Sequence of chain 1.F:
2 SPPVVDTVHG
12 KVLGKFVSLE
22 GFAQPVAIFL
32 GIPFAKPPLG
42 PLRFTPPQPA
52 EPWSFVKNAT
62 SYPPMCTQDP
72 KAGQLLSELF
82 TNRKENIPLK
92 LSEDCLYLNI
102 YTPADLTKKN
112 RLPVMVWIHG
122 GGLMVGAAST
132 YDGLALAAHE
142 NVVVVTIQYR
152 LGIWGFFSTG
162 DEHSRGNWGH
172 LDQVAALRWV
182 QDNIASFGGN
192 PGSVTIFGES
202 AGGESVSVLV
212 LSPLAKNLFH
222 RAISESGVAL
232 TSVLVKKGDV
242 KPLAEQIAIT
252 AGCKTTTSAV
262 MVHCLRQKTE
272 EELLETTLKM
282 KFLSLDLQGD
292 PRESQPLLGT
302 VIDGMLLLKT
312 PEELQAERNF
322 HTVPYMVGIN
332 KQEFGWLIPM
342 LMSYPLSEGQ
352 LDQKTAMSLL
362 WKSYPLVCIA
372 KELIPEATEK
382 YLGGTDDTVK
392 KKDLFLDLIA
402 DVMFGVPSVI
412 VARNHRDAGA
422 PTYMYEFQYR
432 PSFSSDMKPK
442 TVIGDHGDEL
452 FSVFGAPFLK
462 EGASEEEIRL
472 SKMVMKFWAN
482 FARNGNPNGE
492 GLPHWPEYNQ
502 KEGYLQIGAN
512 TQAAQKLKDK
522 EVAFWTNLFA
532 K

The protein below binds the small molecule below.
Small molecule (SMILES): OC[C@H]1O[C@@](CO)(O[C@H]2O[C@H](CO)[C@@H](O)[C@H](O)[C@H]2O)[C@@H](O)[C@@H]1O

Binding-site contacts:
Ligand atom C2 contacts residue LYS393 of chain 1.F at 3.7 Å.
Ligand atom C2 contacts residue LEU347 of chain 1.F at 4.0 Å (hydrophobic).
Ligand atom O6 contacts residue TRP337 of chain 1.F at 4.3 Å.
Ligand atom C3 contacts residue LYS393 of chain 1.F at 3.8 Å.
Ligand atom C5 contacts residue SER348 of chain 1.F at 4.4 Å.
Ligand atom C1 contacts residue SER348 of chain 1.F at 3.5 Å.
Ligand atom C4 contacts residue GLY336 of chain 1.F at 3.8 Å.
Ligand atom O5 contacts residue LEU347 of chain 1.F at 3.6 Å.
Ligand atom C6 contacts residue SER348 of chain 1.F at 4.3 Å.
Ligand atom O2 contacts residue LYS393 of chain 1.F at 2.9 Å (salt-bridge).
Ligand atom O3 contacts residue PRO440 of chain 1.F at 4.2 Å.
Ligand atom O6 contacts residue MET341 of chain 1.F at 3.9 Å.
Ligand atom O2 contacts residue LEU347 of chain 1.F at 4.1 Å.
Ligand atom O5 contacts residue LEU347 of chain 1.F at 3.5 Å (h-bond).
Ligand atom O3 contacts residue LEU397 of chain 1.F at 3.5 Å.
Ligand atom O1 contacts residue SER348 of chain 1.F at 2.8 Å (h-bond).
Ligand atom C1 contacts residue LEU347 of chain 1.F at 3.7 Å (hydrophobic).
Ligand atom C1 contacts residue GLY350 of chain 1.F at 3.6 Å.
Ligand atom O1 contacts residue LEU347 of chain 1.F at 4.3 Å.
Ligand atom O5 contacts residue SER348 of chain 1.F at 3.6 Å.
Ligand atom C2 contacts residue SER348 of chain 1.F at 4.2 Å.
Ligand atom C4 contacts residue TRP337 of chain 1.F at 4.2 Å (hydrophobic).
Ligand atom O1 contacts residue GLY350 of chain 1.F at 4.2 Å.
Ligand atom O4 contacts residue TRP337 of chain 1.F at 3.3 Å.
Ligand atom C6 contacts residue MET341 of chain 1.F at 4.1 Å (hydrophobic).
Ligand atom C5 contacts residue TRP337 of chain 1.F at 3.9 Å (hydrophobic).
Ligand atom C6 contacts residue PRO340 of chain 1.F at 4.3 Å (hydrophobic).
Ligand atom O3 contacts residue LYS393 of chain 1.F at 2.8 Å (salt-bridge).
Ligand atom C2 contacts residue GLY350 of chain 1.F at 4.5 Å.
Ligand atom C1 contacts residue LEU347 of chain 1.F at 3.2 Å (hydrophobic).
Ligand atom O3 contacts residue GLY336 of chain 1.F at 3.8 Å.
Ligand atom O1 contacts residue GLU349 of chain 1.F at 4.1 Å.
Ligand atom C6 contacts residue TRP337 of chain 1.F at 3.8 Å (hydrophobic).
Ligand atom O2 contacts residue GLY350 of chain 1.F at 3.4 Å.
Ligand atom C1 contacts residue GLU349 of chain 1.F at 4.2 Å.
Ligand atom C3 contacts residue GLY336 of chain 1.F at 4.3 Å.
Ligand atom C2 contacts residue LEU347 of chain 1.F at 4.0 Å (hydrophobic).
Ligand atom O4 contacts residue GLY336 of chain 1.F at 2.6 Å (h-bond).
Ligand atom O2 contacts residue LEU347 of chain 1.F at 4.0 Å.